This small molecule binds to this protein.
Small molecule (SMILES): Nc1ncnc2c1ncn2[C@@H]1O[C@H](COP(=O)=O)[C@@H](O[P](=O)(O)OC[C@H]2O[C@@H](n3ccc(=O)[nH]c3=O)[C@H](O)[C@@H]2O)[C@H]1O

Binding-site contacts:
Ligand atom C4 contacts residue TRP38 of chain 3.B at 3.5 Å (hydrophobic).
Ligand atom N1 contacts residue TRP38 of chain 3.B at 3.3 Å.
Ligand atom N3 contacts residue TRP38 of chain 3.B at 3.2 Å.
Ligand atom C1' contacts residue TRP38 of chain 3.B at 4.0 Å (hydrophobic).
Ligand atom N9 contacts residue TRP38 of chain 3.B at 3.7 Å.
Ligand atom N7 contacts residue TRP38 of chain 3.B at 4.2 Å.
Ligand atom O2' contacts residue TRP38 of chain 3.B at 4.2 Å.
Ligand atom C8 contacts residue TRP38 of chain 3.B at 4.3 Å (hydrophobic).
Ligand atom N6 contacts residue TRP38 of chain 3.B at 4.0 Å.
Ligand atom C5 contacts residue TRP38 of chain 3.B at 3.7 Å (hydrophobic).
Ligand atom C2 contacts residue TRP38 of chain 3.B at 3.1 Å (hydrophobic).
Ligand atom C6 contacts residue TRP38 of chain 3.B at 3.6 Å (hydrophobic).

Sequence of chain 3.B:
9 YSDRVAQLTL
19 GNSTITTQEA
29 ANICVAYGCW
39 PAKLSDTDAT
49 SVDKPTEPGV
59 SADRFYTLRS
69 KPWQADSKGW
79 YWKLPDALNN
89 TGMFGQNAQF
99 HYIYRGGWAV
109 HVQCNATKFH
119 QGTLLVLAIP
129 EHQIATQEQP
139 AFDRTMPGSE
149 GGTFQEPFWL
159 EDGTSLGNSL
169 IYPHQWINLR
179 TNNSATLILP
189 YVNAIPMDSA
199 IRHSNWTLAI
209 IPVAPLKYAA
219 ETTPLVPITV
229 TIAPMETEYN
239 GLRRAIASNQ